Sequence of chain 1.B:
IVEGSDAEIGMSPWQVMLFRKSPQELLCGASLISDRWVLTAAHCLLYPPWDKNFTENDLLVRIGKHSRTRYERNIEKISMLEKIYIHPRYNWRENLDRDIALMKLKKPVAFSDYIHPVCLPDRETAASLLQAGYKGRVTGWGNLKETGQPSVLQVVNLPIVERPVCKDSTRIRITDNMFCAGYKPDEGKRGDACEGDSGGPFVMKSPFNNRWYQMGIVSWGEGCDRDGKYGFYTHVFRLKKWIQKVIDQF

This protein binds this small molecule.
Small molecule (SMILES): NC(=[NH2+])c1ccc2[nH]c(-c3ncccc3O)nc2c1

Binding-site contacts:
Ligand atom C5 contacts residue ZN1 of chain 1.F at 3.4 Å.
Ligand atom O6' contacts residue GLU202 of chain 1.B at 2.6 Å (salt-bridge).
Ligand atom C4' contacts residue TRP50 of chain 1.B at 3.4 Å (hydrophobic).
Ligand atom N1 contacts residue ASP199 of chain 1.B at 3.0 Å (salt-bridge).
Ligand atom C6 contacts residue GLY228 of chain 1.B at 3.2 Å.
Ligand atom O6' contacts residue HIS43 of chain 1.B at 3.4 Å (h-bond).
Ligand atom N2' contacts residue ZN1 of chain 1.F at 3.0 Å.
Ligand atom C8 contacts residue ZN1 of chain 1.F at 3.4 Å.
Ligand atom C4 contacts residue SER226 of chain 1.B at 3.5 Å.
Ligand atom C2 contacts residue CYS201 of chain 1.B at 3.5 Å (hydrophobic).
Ligand atom C3 contacts residue CYS201 of chain 1.B at 3.3 Å (hydrophobic).
Ligand atom C6' contacts residue GLU202 of chain 1.B at 3.1 Å.
Ligand atom N3 contacts residue SER205 of chain 1.B at 2.9 Å (h-bond).
Ligand atom C1' contacts residue ZN1 of chain 1.F at 3.6 Å.
Ligand atom C3 contacts residue SER226 of chain 1.B at 3.6 Å.
Ligand atom N3 contacts residue HIS43 of chain 1.B at 3.7 Å.
Ligand atom C4 contacts residue SER205 of chain 1.B at 3.3 Å.
Ligand atom C1' contacts residue GLU202 of chain 1.B at 3.6 Å.
Ligand atom O6' contacts residue ZN1 of chain 1.E at 1.9 Å.
Ligand atom C1' contacts residue HIS43 of chain 1.B at 3.6 Å.
Ligand atom C1' contacts residue ZN1 of chain 1.E at 2.6 Å.
Ligand atom C4 contacts residue ZN1 of chain 1.E at 3.4 Å.
Ligand atom C7 contacts residue GLY230 of chain 1.B at 3.7 Å.
Ligand atom N3 contacts residue ZN1 of chain 1.E at 2.1 Å.
Ligand atom C6 contacts residue TRP227 of chain 1.B at 3.7 Å (hydrophobic).
Ligand atom C7 contacts residue ASP199 of chain 1.B at 3.7 Å.
Ligand atom C3 contacts residue SER205 of chain 1.B at 3.1 Å.
Ligand atom C5' contacts residue HIS43 of chain 1.B at 3.6 Å.
Ligand atom N1 contacts residue ALA200 of chain 1.B at 3.1 Å (h-bond).
Ligand atom C6' contacts residue ZN1 of chain 1.E at 2.3 Å.
Ligand atom C8 contacts residue ZN1 of chain 1.E at 2.7 Å.
Ligand atom N4 contacts residue ZN1 of chain 1.F at 2.4 Å.
Ligand atom C7 contacts residue ALA200 of chain 1.B at 3.1 Å (hydrophobic).
Ligand atom C5' contacts residue TRP50 of chain 1.B at 3.4 Å (hydrophobic).
Ligand atom C6' contacts residue HIS43 of chain 1.B at 3.3 Å.
Ligand atom N1 contacts residue GLY230 of chain 1.B at 2.6 Å (h-bond).
Ligand atom C5' contacts residue ZN1 of chain 1.E at 3.4 Å.
Ligand atom N2 contacts residue ALA200 of chain 1.B at 3.3 Å (h-bond).
Ligand atom N3 contacts residue SER226 of chain 1.B at 3.6 Å.
Ligand atom N2 contacts residue ASP199 of chain 1.B at 3.0 Å (salt-bridge).